Binding-site contacts:
Ligand atom C5 contacts residue ASN464 of chain 1.B at 3.7 Å.
Ligand atom C7 contacts residue ASN464 of chain 1.B at 3.6 Å.
Ligand atom N2 contacts residue ASN464 of chain 1.B at 2.9 Å (h-bond).
Ligand atom C1 contacts residue ASN464 of chain 1.B at 1.4 Å.
Ligand atom C3 contacts residue ASN464 of chain 1.B at 3.8 Å.
Ligand atom C8 contacts residue SER462 of chain 1.B at 3.5 Å.
Ligand atom O7 contacts residue ASN464 of chain 1.B at 4.0 Å.
Ligand atom C1 contacts residue SER462 of chain 1.B at 4.5 Å.
Ligand atom O5 contacts residue ASN464 of chain 1.B at 2.3 Å (h-bond).
Ligand atom C4 contacts residue ASN464 of chain 1.B at 4.2 Å.
Ligand atom N2 contacts residue SER462 of chain 1.B at 3.4 Å (h-bond).
Ligand atom C2 contacts residue ASN464 of chain 1.B at 2.5 Å.
Ligand atom C7 contacts residue SER462 of chain 1.B at 3.9 Å.
Ligand atom C8 contacts residue LEU463 of chain 1.B at 4.1 Å (hydrophobic).

Sequence of chain 1.B:
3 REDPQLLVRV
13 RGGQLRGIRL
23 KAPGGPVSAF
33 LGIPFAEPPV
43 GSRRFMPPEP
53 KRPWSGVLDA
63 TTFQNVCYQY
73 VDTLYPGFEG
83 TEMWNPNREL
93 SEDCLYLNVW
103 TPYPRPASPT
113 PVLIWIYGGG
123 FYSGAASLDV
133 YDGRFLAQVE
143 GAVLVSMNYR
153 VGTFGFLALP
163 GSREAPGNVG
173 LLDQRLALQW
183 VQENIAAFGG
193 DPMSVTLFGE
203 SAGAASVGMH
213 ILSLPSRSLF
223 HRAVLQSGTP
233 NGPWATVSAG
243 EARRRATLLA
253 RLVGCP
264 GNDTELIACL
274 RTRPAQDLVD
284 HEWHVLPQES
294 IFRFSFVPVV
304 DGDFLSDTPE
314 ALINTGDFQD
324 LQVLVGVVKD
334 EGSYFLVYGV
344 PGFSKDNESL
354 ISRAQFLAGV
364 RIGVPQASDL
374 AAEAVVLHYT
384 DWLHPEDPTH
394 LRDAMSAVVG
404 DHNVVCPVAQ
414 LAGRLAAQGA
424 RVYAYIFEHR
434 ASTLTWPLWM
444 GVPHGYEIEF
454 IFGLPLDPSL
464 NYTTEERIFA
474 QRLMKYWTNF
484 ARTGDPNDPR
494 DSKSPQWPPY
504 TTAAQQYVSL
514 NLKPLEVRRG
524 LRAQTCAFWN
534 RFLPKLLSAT

This small molecule binds to this protein.
Small molecule (SMILES): CC(=O)N[C@@H]1[C@@H](O)[C@H](O)[C@@H](CO)O[C@H]1O